Sequence of chain 1.A:
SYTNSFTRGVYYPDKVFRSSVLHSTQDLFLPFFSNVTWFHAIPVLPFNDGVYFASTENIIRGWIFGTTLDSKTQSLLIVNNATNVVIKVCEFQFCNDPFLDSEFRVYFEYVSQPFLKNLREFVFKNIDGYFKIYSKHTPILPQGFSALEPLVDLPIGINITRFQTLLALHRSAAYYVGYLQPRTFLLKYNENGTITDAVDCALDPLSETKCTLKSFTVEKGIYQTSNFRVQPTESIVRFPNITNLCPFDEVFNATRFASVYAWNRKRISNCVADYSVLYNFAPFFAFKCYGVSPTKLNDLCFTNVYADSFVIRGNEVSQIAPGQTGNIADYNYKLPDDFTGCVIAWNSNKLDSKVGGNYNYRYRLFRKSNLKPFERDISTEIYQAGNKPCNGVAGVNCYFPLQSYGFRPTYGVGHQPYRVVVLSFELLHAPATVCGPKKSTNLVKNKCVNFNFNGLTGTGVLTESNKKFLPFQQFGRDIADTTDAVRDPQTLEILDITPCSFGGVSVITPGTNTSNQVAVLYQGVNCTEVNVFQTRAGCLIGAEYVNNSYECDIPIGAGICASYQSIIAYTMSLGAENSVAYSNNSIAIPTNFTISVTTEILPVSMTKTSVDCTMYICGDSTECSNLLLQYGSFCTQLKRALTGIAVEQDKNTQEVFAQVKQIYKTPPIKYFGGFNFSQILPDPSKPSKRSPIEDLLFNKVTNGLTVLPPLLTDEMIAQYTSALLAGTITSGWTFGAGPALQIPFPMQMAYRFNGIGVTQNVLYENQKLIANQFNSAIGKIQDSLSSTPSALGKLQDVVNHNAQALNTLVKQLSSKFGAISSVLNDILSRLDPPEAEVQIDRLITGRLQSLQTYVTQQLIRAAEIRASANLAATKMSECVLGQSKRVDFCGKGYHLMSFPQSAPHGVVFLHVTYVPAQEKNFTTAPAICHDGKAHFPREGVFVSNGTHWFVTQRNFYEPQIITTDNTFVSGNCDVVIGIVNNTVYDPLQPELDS

The small molecule below binds the protein below.
Small molecule (SMILES): CC(=O)N[C@H]1[C@H](O[C@H]2[C@H](O)[C@@H](NC(C)=O)CO[C@@H]2CO)O[C@H](CO)[C@@H](O)[C@@H]1O

Binding-site contacts:
Ligand atom O5 contacts residue ASN104 of chain 1.A at 2.4 Å (h-bond).
Ligand atom C1 contacts residue THR106 of chain 1.A at 3.9 Å.
Ligand atom C8 contacts residue ASN104 of chain 1.A at 4.4 Å.
Ligand atom O6 contacts residue VAL109 of chain 1.A at 4.5 Å.
Ligand atom C6 contacts residue VAL109 of chain 1.A at 3.7 Å (hydrophobic).
Ligand atom C3 contacts residue ASN104 of chain 1.A at 3.8 Å.
Ligand atom C7 contacts residue ASN104 of chain 1.A at 3.2 Å.
Ligand atom C2 contacts residue THR106 of chain 1.A at 4.1 Å.
Ligand atom N2 contacts residue THR106 of chain 1.A at 3.4 Å.
Ligand atom C8 contacts residue GLU151 of chain 1.A at 3.8 Å.
Ligand atom C8 contacts residue VAL153 of chain 1.A at 4.5 Å (hydrophobic).
Ligand atom O5 contacts residue VAL109 of chain 1.A at 4.1 Å.
Ligand atom C5 contacts residue ASN104 of chain 1.A at 3.7 Å.
Ligand atom C3 contacts residue ASN107 of chain 1.A at 4.1 Å.
Ligand atom C1 contacts residue ASN107 of chain 1.A at 4.4 Å.
Ligand atom O4 contacts residue ASN107 of chain 1.A at 4.5 Å.
Ligand atom C2 contacts residue ASN104 of chain 1.A at 2.5 Å.
Ligand atom C1 contacts residue ASN104 of chain 1.A at 1.4 Å.
Ligand atom N2 contacts residue ASN104 of chain 1.A at 2.9 Å (h-bond).
Ligand atom O7 contacts residue ASN104 of chain 1.A at 3.2 Å (h-bond).
Ligand atom C7 contacts residue THR106 of chain 1.A at 4.0 Å.
Ligand atom C8 contacts residue THR106 of chain 1.A at 4.0 Å.
Ligand atom C5 contacts residue VAL109 of chain 1.A at 4.4 Å (hydrophobic).
Ligand atom C4 contacts residue ASN104 of chain 1.A at 4.2 Å.
Ligand atom C5 contacts residue ASN107 of chain 1.A at 4.2 Å.